Sequence of chain 1.C:
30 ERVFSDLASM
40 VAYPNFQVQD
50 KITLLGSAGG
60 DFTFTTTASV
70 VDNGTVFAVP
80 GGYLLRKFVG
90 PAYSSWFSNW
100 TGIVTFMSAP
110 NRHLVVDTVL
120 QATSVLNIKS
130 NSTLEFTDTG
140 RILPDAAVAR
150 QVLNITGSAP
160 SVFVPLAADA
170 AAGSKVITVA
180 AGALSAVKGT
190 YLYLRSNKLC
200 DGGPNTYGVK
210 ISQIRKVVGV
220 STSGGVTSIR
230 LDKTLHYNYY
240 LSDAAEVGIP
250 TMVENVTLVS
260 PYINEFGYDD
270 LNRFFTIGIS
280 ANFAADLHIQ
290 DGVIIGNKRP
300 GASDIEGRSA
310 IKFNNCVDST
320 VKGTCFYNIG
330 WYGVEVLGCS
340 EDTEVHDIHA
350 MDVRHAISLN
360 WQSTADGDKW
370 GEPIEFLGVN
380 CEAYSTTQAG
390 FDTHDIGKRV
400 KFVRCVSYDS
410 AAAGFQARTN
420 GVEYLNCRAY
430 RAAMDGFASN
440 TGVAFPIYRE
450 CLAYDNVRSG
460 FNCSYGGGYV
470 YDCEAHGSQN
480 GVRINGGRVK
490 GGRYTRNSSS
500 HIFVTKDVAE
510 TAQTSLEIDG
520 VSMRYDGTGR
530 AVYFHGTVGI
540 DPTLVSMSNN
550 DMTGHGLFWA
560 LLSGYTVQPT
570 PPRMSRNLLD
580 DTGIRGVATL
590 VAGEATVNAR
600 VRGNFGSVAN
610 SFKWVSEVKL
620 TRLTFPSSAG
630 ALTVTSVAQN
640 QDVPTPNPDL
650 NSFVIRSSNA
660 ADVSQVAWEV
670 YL

This small molecule binds to this protein.
Small molecule (SMILES): C[C@@]1(C(=O)O)O[C@H]2C=C(C(=O)O)OC[C@@H]2O1

Binding-site contacts:
Ligand atom OAH contacts residue ARG398 of chain 1.C at 2.8 Å (salt-bridge).
Ligand atom OAH contacts residue LYS397 of chain 1.C at 4.0 Å.
Ligand atom CAZ contacts residue ARG492 of chain 1.B at 4.2 Å.
Ligand atom CBN contacts residue TYR453 of chain 1.B at 4.2 Å (hydrophobic).
Ligand atom CBO contacts residue 98U2 of chain 1.I at 4.4 Å.
Ligand atom OAI contacts residue ARG492 of chain 1.B at 3.3 Å (salt-bridge).
Ligand atom CAC contacts residue HIS475 of chain 1.B at 3.4 Å.
Ligand atom CBD contacts residue 98U2 of chain 1.I at 3.7 Å.
Ligand atom CBJ contacts residue 98U2 of chain 1.I at 1.4 Å.
Ligand atom CAY contacts residue ARG398 of chain 1.C at 3.6 Å.
Ligand atom CAC contacts residue TYR453 of chain 1.B at 4.1 Å (hydrophobic).
Ligand atom CAN contacts residue TYR453 of chain 1.B at 3.8 Å (hydrophobic).
Ligand atom OAW contacts residue ARG495 of chain 1.B at 4.1 Å.
Ligand atom OAE contacts residue TYR429 of chain 1.B at 3.8 Å.
Ligand atom CAN contacts residue 98U2 of chain 1.I at 4.1 Å.
Ligand atom CBO contacts residue TYR453 of chain 1.B at 4.4 Å (hydrophobic).
Ligand atom CBD contacts residue TYR453 of chain 1.B at 4.0 Å (hydrophobic).
Ligand atom OAQ contacts residue 98U2 of chain 1.I at 2.2 Å (h-bond).
Ligand atom OAE contacts residue ARG398 of chain 1.C at 3.0 Å (salt-bridge).
Ligand atom OAV contacts residue TYR453 of chain 1.B at 3.5 Å.
Ligand atom OAW contacts residue 98U2 of chain 1.I at 3.0 Å (h-bond).
Ligand atom CBN contacts residue 98U2 of chain 1.I at 2.4 Å.
Ligand atom CAC contacts residue ARG492 of chain 1.B at 4.3 Å.
Ligand atom CBN contacts residue ARG495 of chain 1.B at 4.4 Å.
Ligand atom CAY contacts residue 98U2 of chain 1.I at 3.9 Å.
Ligand atom CAC contacts residue THR494 of chain 1.B at 4.4 Å.
Ligand atom CBA contacts residue 98U2 of chain 1.I at 3.5 Å.
Ligand atom OAH contacts residue 98U2 of chain 1.I at 3.2 Å.
Ligand atom CAY contacts residue TYR429 of chain 1.B at 4.3 Å (hydrophobic).

Sequence of chain 1.B:
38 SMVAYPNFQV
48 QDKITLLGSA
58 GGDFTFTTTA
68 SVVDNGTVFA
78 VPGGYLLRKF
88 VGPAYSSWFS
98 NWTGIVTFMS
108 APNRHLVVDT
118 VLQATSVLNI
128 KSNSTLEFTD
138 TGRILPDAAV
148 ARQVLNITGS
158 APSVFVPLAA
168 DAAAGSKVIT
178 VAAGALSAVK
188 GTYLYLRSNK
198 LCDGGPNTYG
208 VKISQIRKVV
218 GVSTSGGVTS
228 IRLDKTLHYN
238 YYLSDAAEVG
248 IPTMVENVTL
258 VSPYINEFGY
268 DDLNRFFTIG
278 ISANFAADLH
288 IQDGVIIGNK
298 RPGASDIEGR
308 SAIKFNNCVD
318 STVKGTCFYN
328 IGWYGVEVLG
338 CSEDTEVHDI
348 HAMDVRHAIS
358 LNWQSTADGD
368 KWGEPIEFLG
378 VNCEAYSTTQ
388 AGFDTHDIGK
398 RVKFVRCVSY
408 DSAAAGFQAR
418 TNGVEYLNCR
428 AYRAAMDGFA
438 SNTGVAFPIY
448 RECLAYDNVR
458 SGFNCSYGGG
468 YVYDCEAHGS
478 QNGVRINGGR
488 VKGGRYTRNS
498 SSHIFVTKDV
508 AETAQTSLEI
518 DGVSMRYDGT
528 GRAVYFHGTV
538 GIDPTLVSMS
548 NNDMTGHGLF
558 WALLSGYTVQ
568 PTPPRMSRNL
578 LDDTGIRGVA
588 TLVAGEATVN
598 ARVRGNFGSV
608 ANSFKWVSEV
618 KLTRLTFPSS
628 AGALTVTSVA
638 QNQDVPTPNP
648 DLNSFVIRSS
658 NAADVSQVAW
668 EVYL